This protein binds this small molecule.
Small molecule (SMILES): OCCCO

Binding-site contacts:
Ligand atom O1 contacts residue ALA22 of chain 1.B at 4.2 Å.
Ligand atom C2 contacts residue ILE18 of chain 1.B at 3.7 Å (hydrophobic).
Ligand atom O1 contacts residue TYR63 of chain 1.B at 3.5 Å.
Ligand atom O3 contacts residue ILE18 of chain 1.B at 3.9 Å.
Ligand atom C3 contacts residue ALA22 of chain 1.B at 3.8 Å (hydrophobic).
Ligand atom C3 contacts residue ILE18 of chain 1.B at 4.2 Å (hydrophobic).
Ligand atom O3 contacts residue SER19 of chain 1.B at 3.9 Å.
Ligand atom O3 contacts residue ALA22 of chain 1.B at 3.9 Å.
Ligand atom C1 contacts residue TYR63 of chain 1.B at 4.2 Å (hydrophobic).

Sequence of chain 1.B:
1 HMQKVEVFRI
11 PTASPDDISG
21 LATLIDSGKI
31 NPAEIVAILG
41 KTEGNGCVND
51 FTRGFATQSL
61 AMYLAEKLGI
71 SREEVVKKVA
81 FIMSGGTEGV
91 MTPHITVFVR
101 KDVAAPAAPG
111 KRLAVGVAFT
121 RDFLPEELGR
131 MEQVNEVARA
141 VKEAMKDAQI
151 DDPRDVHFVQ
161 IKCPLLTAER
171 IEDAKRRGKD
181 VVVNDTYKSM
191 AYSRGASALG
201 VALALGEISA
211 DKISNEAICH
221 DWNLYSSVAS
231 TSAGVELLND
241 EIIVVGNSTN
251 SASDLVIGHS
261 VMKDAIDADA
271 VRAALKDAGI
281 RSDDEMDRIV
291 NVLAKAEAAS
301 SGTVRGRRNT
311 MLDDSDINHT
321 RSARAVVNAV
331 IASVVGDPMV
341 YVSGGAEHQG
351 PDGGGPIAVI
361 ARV